The small molecule below binds the protein below.
Small molecule (SMILES): Nc1ncnc2c1ncn2[C@@H]1O[C@H](COP(=O)(O)OP(=O)(O)OP(O)(O)=S)[C@@H](O)[C@H]1O

Binding-site contacts:
Ligand atom O1A contacts residue GLY221 of chain 1.M at 3.3 Å.
Ligand atom O1A contacts residue THR223 of chain 1.M at 3.4 Å (h-bond).
Ligand atom PB contacts residue THR220 of chain 1.M at 3.9 Å.
Ligand atom C8 contacts residue GLY221 of chain 1.M at 3.9 Å.
Ligand atom O4' contacts residue ALA383 of chain 1.M at 3.1 Å.
Ligand atom O2A contacts residue MG1 of chain 1.XA at 3.4 Å.
Ligand atom PG contacts residue MG1 of chain 1.XA at 2.7 Å.
Ligand atom O2' contacts residue HIS358 of chain 1.M at 3.7 Å.
Ligand atom PB contacts residue GLY221 of chain 1.M at 3.7 Å.
Ligand atom O1B contacts residue GLY219 of chain 1.M at 3.2 Å.
Ligand atom O3B contacts residue MG1 of chain 1.XA at 3.3 Å.
Ligand atom O3G contacts residue GLU276 of chain 1.M at 3.8 Å.
Ligand atom N7 contacts residue GLY221 of chain 1.M at 3.8 Å.
Ligand atom O3A contacts residue GLY221 of chain 1.M at 3.7 Å.
Ligand atom N9 contacts residue ALA383 of chain 1.M at 3.4 Å (h-bond).
Ligand atom N1 contacts residue ILE354 of chain 1.M at 3.8 Å.
Ligand atom O3A contacts residue GLY219 of chain 1.M at 3.4 Å.
Ligand atom O3B contacts residue GLY219 of chain 1.M at 3.3 Å (h-bond).
Ligand atom C4' contacts residue ALA383 of chain 1.M at 3.8 Å (hydrophobic).
Ligand atom C8 contacts residue GLY219 of chain 1.M at 3.5 Å.
Ligand atom PB contacts residue GLY219 of chain 1.M at 3.6 Å.
Ligand atom O2B contacts residue MG1 of chain 1.XA at 2.5 Å.
Ligand atom O1B contacts residue THR220 of chain 1.M at 2.7 Å (h-bond).
Ligand atom O1B contacts residue GLY221 of chain 1.M at 2.6 Å (h-bond).
Ligand atom C4 contacts residue ALA383 of chain 1.M at 3.9 Å (hydrophobic).
Ligand atom N7 contacts residue THR220 of chain 1.M at 3.2 Å (h-bond).
Ligand atom PB contacts residue MG1 of chain 1.XA at 3.4 Å.
Ligand atom O2B contacts residue THR223 of chain 1.M at 3.0 Å (h-bond).
Ligand atom PB contacts residue LYS222 of chain 1.M at 3.6 Å.
Ligand atom C1' contacts residue ALA383 of chain 1.M at 3.2 Å (hydrophobic).
Ligand atom O2B contacts residue LYS222 of chain 1.M at 3.5 Å (salt-bridge).
Ligand atom N6 contacts residue GLY178 of chain 1.M at 3.7 Å.
Ligand atom O3G contacts residue MG1 of chain 1.XA at 2.3 Å.
Ligand atom O2A contacts residue THR223 of chain 1.M at 3.7 Å.
Ligand atom C8 contacts residue ALA383 of chain 1.M at 3.8 Å (hydrophobic).
Ligand atom O1B contacts residue LYS222 of chain 1.M at 3.1 Å (salt-bridge).
Ligand atom O1A contacts residue LEU224 of chain 1.M at 2.8 Å (h-bond).
Ligand atom C2 contacts residue ASP176 of chain 1.M at 3.6 Å.
Ligand atom O1A contacts residue LYS222 of chain 1.M at 3.8 Å.
Ligand atom O2G contacts residue MG1 of chain 1.XA at 2.4 Å.

Sequence of chain 1.M:
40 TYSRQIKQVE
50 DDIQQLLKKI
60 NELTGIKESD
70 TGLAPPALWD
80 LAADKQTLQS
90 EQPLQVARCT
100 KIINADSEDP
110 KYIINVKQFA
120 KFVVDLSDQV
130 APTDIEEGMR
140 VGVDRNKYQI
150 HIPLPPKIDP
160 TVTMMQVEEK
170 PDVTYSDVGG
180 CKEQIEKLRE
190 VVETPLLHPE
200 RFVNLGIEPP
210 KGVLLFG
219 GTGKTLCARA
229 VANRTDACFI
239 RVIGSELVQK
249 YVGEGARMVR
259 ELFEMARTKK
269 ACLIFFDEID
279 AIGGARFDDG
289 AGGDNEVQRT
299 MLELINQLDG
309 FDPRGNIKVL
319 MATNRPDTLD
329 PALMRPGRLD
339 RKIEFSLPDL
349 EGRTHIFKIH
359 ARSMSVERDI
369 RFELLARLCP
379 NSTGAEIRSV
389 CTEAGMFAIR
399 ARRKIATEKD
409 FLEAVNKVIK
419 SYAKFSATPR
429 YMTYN